Binding-site contacts:
Ligand atom C14 contacts residue LEU156 of chain 1.A at 3.8 Å (hydrophobic).
Ligand atom C12 contacts residue LYS41 of chain 1.A at 3.8 Å.
Ligand atom O1 contacts residue PHE88 of chain 1.A at 3.6 Å.
Ligand atom C4 contacts residue LEU74 of chain 1.A at 3.8 Å (hydrophobic).
Ligand atom N contacts residue LYS41 of chain 1.A at 3.6 Å.
Ligand atom C4 contacts residue LEU63 of chain 1.A at 3.5 Å (hydrophobic).
Ligand atom C15 contacts residue 2AN1 of chain 1.D at 3.8 Å.
Ligand atom O1 contacts residue STU1 of chain 1.B at 3.2 Å.
Ligand atom C7 contacts residue PHE88 of chain 1.A at 3.5 Å (hydrophobic).
Ligand atom O2 contacts residue ALA152 of chain 1.A at 3.7 Å.
Ligand atom C13 contacts residue LEU156 of chain 1.A at 3.5 Å (hydrophobic).
Ligand atom C16 contacts residue LEU86 of chain 1.A at 3.7 Å (hydrophobic).
Ligand atom C8 contacts residue PHE88 of chain 1.A at 3.4 Å (hydrophobic).
Ligand atom O2 contacts residue STU1 of chain 1.B at 3.2 Å.
Ligand atom C8 contacts residue VAL72 of chain 1.A at 3.7 Å (hydrophobic).
Ligand atom C11 contacts residue LYS41 of chain 1.A at 3.4 Å.
Ligand atom C10 contacts residue PHE88 of chain 1.A at 4.0 Å (hydrophobic).
Ligand atom C13 contacts residue TYR23 of chain 1.A at 3.9 Å (hydrophobic).
Ligand atom C3 contacts residue 2AN1 of chain 1.D at 3.9 Å.
Ligand atom O2 contacts residue ASP153 of chain 1.A at 2.8 Å (salt-bridge).
Ligand atom C15 contacts residue ILE43 of chain 1.A at 3.6 Å (hydrophobic).
Ligand atom O2 contacts residue PHE88 of chain 1.A at 4.0 Å.
Ligand atom C3 contacts residue LYS64 of chain 1.A at 3.9 Å.
Ligand atom S contacts residue STU1 of chain 1.B at 3.9 Å.
Ligand atom C16 contacts residue LYS41 of chain 1.A at 3.5 Å.
Ligand atom O3 contacts residue PHE154 of chain 1.A at 2.7 Å (h-bond).
Ligand atom C2 contacts residue LEU63 of chain 1.A at 3.9 Å (hydrophobic).
Ligand atom S contacts residue PHE88 of chain 1.A at 4.0 Å.
Ligand atom C6 contacts residue LEU63 of chain 1.A at 3.9 Å (hydrophobic).
Ligand atom O1 contacts residue LYS41 of chain 1.A at 3.0 Å (salt-bridge).
Ligand atom C16 contacts residue 2AN1 of chain 1.D at 3.9 Å.
Ligand atom C16 contacts residue ILE43 of chain 1.A at 3.8 Å (hydrophobic).
Ligand atom C9 contacts residue PHE88 of chain 1.A at 3.5 Å (hydrophobic).
Ligand atom S contacts residue PHE154 of chain 1.A at 3.9 Å.
Ligand atom C7 contacts residue VAL72 of chain 1.A at 3.7 Å (hydrophobic).
Ligand atom C3 contacts residue LEU63 of chain 1.A at 3.6 Å (hydrophobic).
Ligand atom S contacts residue ASP153 of chain 1.A at 3.6 Å.
Ligand atom O2 contacts residue VAL72 of chain 1.A at 3.9 Å.
Ligand atom C4 contacts residue LYS64 of chain 1.A at 3.8 Å.
Ligand atom O3 contacts residue ASP153 of chain 1.A at 3.4 Å.

This small molecule binds to this protein.
Small molecule (SMILES): O=S(=O)(O)c1cccc2cccc(Nc3ccccc3)c12

Sequence of chain 1.A:
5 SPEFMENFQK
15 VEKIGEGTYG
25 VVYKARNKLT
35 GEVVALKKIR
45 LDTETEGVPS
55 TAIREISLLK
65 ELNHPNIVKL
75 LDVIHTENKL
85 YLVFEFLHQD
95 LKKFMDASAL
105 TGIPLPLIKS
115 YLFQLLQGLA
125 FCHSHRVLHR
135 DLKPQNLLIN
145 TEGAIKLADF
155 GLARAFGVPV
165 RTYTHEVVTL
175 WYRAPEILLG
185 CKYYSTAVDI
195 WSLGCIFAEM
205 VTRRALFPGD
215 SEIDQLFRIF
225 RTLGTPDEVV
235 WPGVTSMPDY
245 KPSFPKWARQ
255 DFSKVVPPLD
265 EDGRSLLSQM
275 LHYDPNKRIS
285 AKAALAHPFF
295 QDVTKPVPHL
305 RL